Sequence of chain 6.A:
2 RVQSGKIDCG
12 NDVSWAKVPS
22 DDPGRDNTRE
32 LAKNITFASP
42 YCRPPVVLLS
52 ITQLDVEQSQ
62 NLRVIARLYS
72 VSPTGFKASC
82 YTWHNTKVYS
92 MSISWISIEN

Sequence of chain 4.A:
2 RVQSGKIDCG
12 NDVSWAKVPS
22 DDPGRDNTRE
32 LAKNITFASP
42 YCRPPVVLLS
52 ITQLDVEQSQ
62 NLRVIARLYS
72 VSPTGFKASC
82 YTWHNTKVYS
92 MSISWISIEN

Binding-site contacts:
Ligand atom O7 contacts residue LYS78 of chain 6.A at 3.0 Å (salt-bridge).
Ligand atom C3 contacts residue LYS78 of chain 6.A at 3.6 Å.
Ligand atom C2 contacts residue GLU31 of chain 6.A at 3.5 Å.
Ligand atom C7 contacts residue ASN35 of chain 6.A at 3.5 Å.
Ligand atom O7 contacts residue ASN35 of chain 6.A at 3.7 Å.
Ligand atom C1 contacts residue VAL19 of chain 6.A at 3.4 Å (hydrophobic).
Ligand atom O3 contacts residue LYS18 of chain 6.A at 3.9 Å.
Ligand atom C2 contacts residue VAL19 of chain 6.A at 3.2 Å (hydrophobic).
Ligand atom O2 contacts residue VAL19 of chain 6.A at 3.8 Å.
Ligand atom C2 contacts residue LYS7 of chain 4.A at 4.3 Å.
Ligand atom O3 contacts residue ALA33 of chain 6.A at 4.3 Å.
Ligand atom C4 contacts residue LYS78 of chain 6.A at 4.3 Å.
Ligand atom C4 contacts residue ASN35 of chain 6.A at 4.3 Å.
Ligand atom N2 contacts residue ASN35 of chain 6.A at 2.9 Å (h-bond).
Ligand atom O4 contacts residue GLU31 of chain 6.A at 2.9 Å (salt-bridge).
Ligand atom C7 contacts residue LYS78 of chain 6.A at 4.2 Å.
Ligand atom C5 contacts residue ASN35 of chain 6.A at 3.7 Å.
Ligand atom C8 contacts residue ALA33 of chain 6.A at 3.3 Å (hydrophobic).
Ligand atom O3 contacts residue LYS78 of chain 6.A at 2.8 Å (salt-bridge).
Ligand atom O3 contacts residue GLU31 of chain 6.A at 2.7 Å (salt-bridge).
Ligand atom O3 contacts residue PRO20 of chain 6.A at 3.8 Å.
Ligand atom C6 contacts residue LYS78 of chain 6.A at 4.3 Å.
Ligand atom C6 contacts residue ALA17 of chain 6.A at 4.2 Å (hydrophobic).
Ligand atom C2 contacts residue ASN35 of chain 6.A at 2.5 Å.
Ligand atom O4 contacts residue ALA33 of chain 6.A at 3.7 Å.
Ligand atom O5 contacts residue ALA17 of chain 6.A at 4.2 Å.
Ligand atom C1 contacts residue ASN35 of chain 6.A at 1.5 Å.
Ligand atom O4 contacts residue VAL19 of chain 6.A at 3.9 Å.
Ligand atom O5 contacts residue VAL19 of chain 6.A at 3.8 Å.
Ligand atom C4 contacts residue ALA33 of chain 6.A at 4.2 Å (hydrophobic).
Ligand atom O5 contacts residue ASN35 of chain 6.A at 2.4 Å (h-bond).
Ligand atom C3 contacts residue LYS7 of chain 4.A at 3.6 Å.
Ligand atom O3 contacts residue LYS7 of chain 4.A at 4.0 Å.
Ligand atom O7 contacts residue ALA33 of chain 6.A at 4.2 Å.
Ligand atom C3 contacts residue GLU31 of chain 6.A at 3.4 Å.
Ligand atom O2 contacts residue PRO20 of chain 6.A at 4.3 Å.
Ligand atom C4 contacts residue GLU31 of chain 6.A at 3.7 Å.
Ligand atom C3 contacts residue ASN35 of chain 6.A at 3.9 Å.
Ligand atom O2 contacts residue GLU31 of chain 6.A at 4.1 Å.
Ligand atom O5 contacts residue LYS78 of chain 6.A at 4.1 Å.

A protein and the small-molecule ligand that binds it are described below.
Small molecule (SMILES): CC(=O)N[C@H]1[C@H](O[C@H]2[C@H](O[C@@H]3O[C@@H](C)[C@@H](O[C@@H]4O[C@H](CO)[C@H](O)[C@H](O)[C@H]4O[C@@H]4O[C@@H](C)[C@@H](O)[C@@H](O)[C@@H]4O)[C@@H](O)[C@@H]3O)[C@@H](NC(C)=O)CO[C@@H]2CO)O[C@H](CO)[C@@H](O[C@@H]2O[C@H](CO)[C@@H](O)[C@H](O)[C@@H]2O)[C@@H]1O